This small molecule binds to this protein.
Small molecule (SMILES): O=C(O)[C@@H]1CCCN1

Sequence of chain 1.A:
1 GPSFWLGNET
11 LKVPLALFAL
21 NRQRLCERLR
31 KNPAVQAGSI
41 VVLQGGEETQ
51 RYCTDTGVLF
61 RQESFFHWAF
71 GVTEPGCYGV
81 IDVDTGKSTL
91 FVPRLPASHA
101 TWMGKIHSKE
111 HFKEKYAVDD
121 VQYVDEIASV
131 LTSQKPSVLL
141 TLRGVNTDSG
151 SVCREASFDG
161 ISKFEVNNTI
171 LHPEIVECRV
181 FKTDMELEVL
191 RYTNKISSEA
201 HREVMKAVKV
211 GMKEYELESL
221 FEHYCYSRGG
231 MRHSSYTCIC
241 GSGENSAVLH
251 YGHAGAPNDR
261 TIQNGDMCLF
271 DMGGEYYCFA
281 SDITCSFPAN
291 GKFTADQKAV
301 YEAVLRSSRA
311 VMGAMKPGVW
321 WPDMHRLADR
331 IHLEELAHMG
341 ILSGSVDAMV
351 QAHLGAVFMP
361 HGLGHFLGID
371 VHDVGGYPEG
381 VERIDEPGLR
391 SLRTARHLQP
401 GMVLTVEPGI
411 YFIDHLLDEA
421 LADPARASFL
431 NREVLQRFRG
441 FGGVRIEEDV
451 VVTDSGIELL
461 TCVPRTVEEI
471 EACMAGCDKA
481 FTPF

Binding-site contacts:
Ligand atom CG contacts residue OH1 of chain 1.E at 4.3 Å.
Ligand atom CD contacts residue ASP271 of chain 1.A at 4.1 Å.
Ligand atom CD contacts residue OH1 of chain 1.E at 3.1 Å.
Ligand atom CA contacts residue HIS250 of chain 1.A at 4.1 Å.
Ligand atom N contacts residue GLU407 of chain 1.A at 3.6 Å.
Ligand atom CA contacts residue MN1 of chain 1.C at 4.1 Å.
Ligand atom C contacts residue HIS372 of chain 1.A at 3.8 Å.
Ligand atom C contacts residue HIS250 of chain 1.A at 4.0 Å.
Ligand atom CB contacts residue TRP102 of chain 1.B at 4.4 Å (hydrophobic).
Ligand atom O contacts residue ARG393 of chain 1.A at 3.0 Å (salt-bridge).
Ligand atom CD contacts residue LEU249 of chain 1.A at 4.2 Å (hydrophobic).
Ligand atom N contacts residue MN1 of chain 1.D at 4.5 Å.
Ligand atom C contacts residue TRP102 of chain 1.B at 4.0 Å (hydrophobic).
Ligand atom CG contacts residue LEU249 of chain 1.A at 4.3 Å (hydrophobic).
Ligand atom CG contacts residue HIS250 of chain 1.A at 4.1 Å.
Ligand atom N contacts residue HIS250 of chain 1.A at 3.2 Å (h-bond).
Ligand atom CA contacts residue GLU407 of chain 1.A at 3.4 Å.
Ligand atom N contacts residue OH1 of chain 1.E at 2.7 Å (h-bond).
Ligand atom O contacts residue TRP102 of chain 1.B at 3.3 Å.
Ligand atom CD contacts residue ARG445 of chain 1.A at 3.7 Å.
Ligand atom CB contacts residue GLU407 of chain 1.A at 3.5 Å.
Ligand atom OXT contacts residue HIS365 of chain 1.A at 4.0 Å.
Ligand atom CG contacts residue ARG445 of chain 1.A at 4.1 Å.
Ligand atom OXT contacts residue HIS372 of chain 1.A at 4.0 Å.
Ligand atom N contacts residue HIS372 of chain 1.A at 4.5 Å.
Ligand atom CD contacts residue GLU407 of chain 1.A at 3.7 Å.
Ligand atom OXT contacts residue ARG393 of chain 1.A at 2.9 Å (salt-bridge).
Ligand atom CG contacts residue TRP102 of chain 1.B at 4.2 Å (hydrophobic).
Ligand atom C contacts residue HIS365 of chain 1.A at 4.5 Å.
Ligand atom CB contacts residue HIS361 of chain 1.A at 3.4 Å.
Ligand atom O contacts residue HIS250 of chain 1.A at 3.1 Å (h-bond).
Ligand atom O contacts residue HIS372 of chain 1.A at 3.5 Å.
Ligand atom CA contacts residue OH1 of chain 1.E at 3.3 Å.
Ligand atom CB contacts residue OH1 of chain 1.E at 4.2 Å.
Ligand atom CA contacts residue HIS372 of chain 1.A at 4.5 Å.
Ligand atom CG contacts residue GLU407 of chain 1.A at 4.0 Å.
Ligand atom CD contacts residue HIS250 of chain 1.A at 3.5 Å.
Ligand atom CG contacts residue HIS361 of chain 1.A at 3.9 Å.
Ligand atom N contacts residue MN1 of chain 1.C at 4.1 Å.
Ligand atom C contacts residue ARG393 of chain 1.A at 3.6 Å.

Sequence of chain 1.B:
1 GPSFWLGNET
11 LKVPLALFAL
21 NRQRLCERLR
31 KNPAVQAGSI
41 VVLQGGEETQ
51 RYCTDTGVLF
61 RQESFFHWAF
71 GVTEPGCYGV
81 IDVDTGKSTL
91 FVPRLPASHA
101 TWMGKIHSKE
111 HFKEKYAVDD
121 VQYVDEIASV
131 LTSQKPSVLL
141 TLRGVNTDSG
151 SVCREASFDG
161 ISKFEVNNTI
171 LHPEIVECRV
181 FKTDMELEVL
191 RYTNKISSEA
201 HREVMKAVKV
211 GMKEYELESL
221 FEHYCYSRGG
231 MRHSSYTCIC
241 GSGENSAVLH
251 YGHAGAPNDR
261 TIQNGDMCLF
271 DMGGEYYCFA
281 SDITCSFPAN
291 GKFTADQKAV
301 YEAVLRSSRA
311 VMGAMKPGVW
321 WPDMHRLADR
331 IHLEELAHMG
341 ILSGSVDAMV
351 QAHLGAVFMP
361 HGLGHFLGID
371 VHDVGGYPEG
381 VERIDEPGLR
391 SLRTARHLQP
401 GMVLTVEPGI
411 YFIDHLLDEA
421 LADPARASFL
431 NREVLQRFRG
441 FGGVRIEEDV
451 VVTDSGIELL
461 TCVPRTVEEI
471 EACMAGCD